This small molecule binds to this protein.
Small molecule (SMILES): CCC(CC)O[C@@H]1C=C(C(=O)O)C[C@H](N)[C@H]1NC(C)=O

Sequence of chain 2.A:
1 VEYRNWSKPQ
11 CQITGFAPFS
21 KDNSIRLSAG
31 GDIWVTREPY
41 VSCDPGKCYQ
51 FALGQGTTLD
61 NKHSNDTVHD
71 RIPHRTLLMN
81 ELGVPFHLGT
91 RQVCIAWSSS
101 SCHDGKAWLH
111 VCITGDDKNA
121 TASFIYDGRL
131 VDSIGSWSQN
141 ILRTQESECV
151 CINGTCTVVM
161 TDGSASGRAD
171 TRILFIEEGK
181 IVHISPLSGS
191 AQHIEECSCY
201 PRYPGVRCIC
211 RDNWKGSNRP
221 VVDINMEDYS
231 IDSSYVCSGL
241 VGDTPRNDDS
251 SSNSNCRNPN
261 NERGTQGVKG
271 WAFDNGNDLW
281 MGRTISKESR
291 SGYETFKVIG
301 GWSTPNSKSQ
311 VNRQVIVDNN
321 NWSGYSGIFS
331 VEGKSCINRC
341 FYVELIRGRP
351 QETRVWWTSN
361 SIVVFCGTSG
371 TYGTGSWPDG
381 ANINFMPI

Binding-site contacts:
Ligand atom C91 contacts residue GLU195 of chain 2.A at 3.8 Å.
Ligand atom O1B contacts residue ARG290 of chain 2.A at 2.8 Å (salt-bridge).
Ligand atom C11 contacts residue ARG143 of chain 2.A at 4.1 Å.
Ligand atom C1 contacts residue ARG290 of chain 2.A at 3.5 Å.
Ligand atom C4 contacts residue GLU38 of chain 2.A at 3.5 Å.
Ligand atom C81 contacts residue ARG143 of chain 2.A at 3.5 Å.
Ligand atom C1 contacts residue ARG211 of chain 2.A at 4.0 Å.
Ligand atom C7 contacts residue TYR325 of chain 2.A at 3.5 Å (hydrophobic).
Ligand atom N4 contacts residue GLU38 of chain 2.A at 2.8 Å (salt-bridge).
Ligand atom O1A contacts residue ARG211 of chain 2.A at 3.2 Å (salt-bridge).
Ligand atom C2 contacts residue TYR325 of chain 2.A at 3.0 Å (hydrophobic).
Ligand atom C3 contacts residue GLU38 of chain 2.A at 3.6 Å.
Ligand atom C9 contacts residue GLU196 of chain 2.A at 3.8 Å.
Ligand atom C10 contacts residue ARG71 of chain 2.A at 3.9 Å.
Ligand atom C81 contacts residue ALA165 of chain 2.A at 3.8 Å (hydrophobic).
Ligand atom C4 contacts residue GLU196 of chain 2.A at 4.2 Å.
Ligand atom C82 contacts residue ARG143 of chain 2.A at 3.7 Å.
Ligand atom C9 contacts residue GLU195 of chain 2.A at 3.7 Å.
Ligand atom C11 contacts residue ILE141 of chain 2.A at 4.0 Å (hydrophobic).
Ligand atom O1A contacts residue TYR325 of chain 2.A at 3.4 Å (h-bond).
Ligand atom C8 contacts residue ARG143 of chain 2.A at 4.1 Å.
Ligand atom O1B contacts residue TYR325 of chain 2.A at 3.4 Å (h-bond).
Ligand atom C9 contacts residue ARG211 of chain 2.A at 4.3 Å.
Ligand atom C3 contacts residue TYR325 of chain 2.A at 3.5 Å (hydrophobic).
Ligand atom C1 contacts residue ARG37 of chain 2.A at 4.0 Å.
Ligand atom C11 contacts residue TRP97 of chain 2.A at 4.0 Å (hydrophobic).
Ligand atom C81 contacts residue GLU195 of chain 2.A at 4.3 Å.
Ligand atom C91 contacts residue ARG211 of chain 2.A at 3.5 Å.
Ligand atom C91 contacts residue ASN213 of chain 2.A at 3.5 Å.
Ligand atom C1 contacts residue TYR325 of chain 2.A at 3.0 Å (hydrophobic).
Ligand atom C4 contacts residue TYR325 of chain 2.A at 3.6 Å (hydrophobic).
Ligand atom O10 contacts residue ARG71 of chain 2.A at 2.8 Å (salt-bridge).
Ligand atom C7 contacts residue ARG211 of chain 2.A at 4.3 Å.
Ligand atom C6 contacts residue TYR325 of chain 2.A at 3.8 Å (hydrophobic).
Ligand atom C3 contacts residue ARG37 of chain 2.A at 3.7 Å.
Ligand atom C82 contacts residue ILE141 of chain 2.A at 4.0 Å (hydrophobic).
Ligand atom O1B contacts residue ARG37 of chain 2.A at 2.9 Å (salt-bridge).
Ligand atom O1A contacts residue ARG290 of chain 2.A at 2.8 Å (salt-bridge).
Ligand atom C11 contacts residue ARG71 of chain 2.A at 4.2 Å.
Ligand atom C6 contacts residue GLU196 of chain 2.A at 3.8 Å.